Sequence of chain 1.I:
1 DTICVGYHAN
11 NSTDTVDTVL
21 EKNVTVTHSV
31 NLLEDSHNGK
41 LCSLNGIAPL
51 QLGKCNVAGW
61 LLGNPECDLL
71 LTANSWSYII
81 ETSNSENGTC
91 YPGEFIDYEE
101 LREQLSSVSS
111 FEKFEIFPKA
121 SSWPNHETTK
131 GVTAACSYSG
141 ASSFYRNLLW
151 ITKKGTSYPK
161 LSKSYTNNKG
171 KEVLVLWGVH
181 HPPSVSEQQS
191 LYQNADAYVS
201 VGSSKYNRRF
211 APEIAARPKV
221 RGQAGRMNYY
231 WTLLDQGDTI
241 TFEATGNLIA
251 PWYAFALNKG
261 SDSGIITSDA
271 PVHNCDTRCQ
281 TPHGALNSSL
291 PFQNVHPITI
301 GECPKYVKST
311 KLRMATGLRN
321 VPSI

A small-molecule ligand and the protein it binds are described below.
Small molecule (SMILES): CC(=O)N[C@H]1[C@H](O[C@H]2[C@H](O)[C@@H](NC(C)=O)CO[C@@H]2CO)O[C@H](CO)[C@@H](O[C@@H]2O[C@H](CO)[C@@H](O)[C@H](O[C@H]3O[C@H](CO)[C@@H](O)[C@H](O)[C@@H]3O)[C@@H]2O)[C@@H]1O

Binding-site contacts:
Ligand atom O7 contacts residue CYS90 of chain 1.I at 3.9 Å.
Ligand atom C7 contacts residue ASN87 of chain 1.I at 3.8 Å.
Ligand atom C8 contacts residue ASN64 of chain 1.I at 3.8 Å.
Ligand atom C3 contacts residue GLU66 of chain 1.I at 3.9 Å.
Ligand atom C7 contacts residue ARG221 of chain 1.I at 3.6 Å.
Ligand atom O3 contacts residue ARG221 of chain 1.I at 3.4 Å (salt-bridge).
Ligand atom C6 contacts residue GLU86 of chain 1.I at 4.2 Å.
Ligand atom C4 contacts residue ASN87 of chain 1.I at 4.2 Å.
Ligand atom O5 contacts residue ARG221 of chain 1.I at 4.2 Å.
Ligand atom N2 contacts residue GLU66 of chain 1.I at 2.7 Å (salt-bridge).
Ligand atom C8 contacts residue CYS90 of chain 1.I at 3.7 Å (hydrophobic).
Ligand atom C6 contacts residue ARG221 of chain 1.I at 3.7 Å.
Ligand atom C8 contacts residue ARG221 of chain 1.I at 4.2 Å.
Ligand atom C3 contacts residue ASN87 of chain 1.I at 3.8 Å.
Ligand atom C2 contacts residue GLU66 of chain 1.I at 3.4 Å.
Ligand atom C2 contacts residue ASN87 of chain 1.I at 2.4 Å.
Ligand atom C1 contacts residue GLU66 of chain 1.I at 3.3 Å.
Ligand atom C5 contacts residue ASN87 of chain 1.I at 3.6 Å.
Ligand atom O7 contacts residue ASN87 of chain 1.I at 4.3 Å.
Ligand atom O6 contacts residue GLU86 of chain 1.I at 3.6 Å (salt-bridge).
Ligand atom C5 contacts residue ARG221 of chain 1.I at 4.5 Å.
Ligand atom C8 contacts residue SER137 of chain 1.I at 4.3 Å.
Ligand atom O5 contacts residue ASN87 of chain 1.I at 2.3 Å (h-bond).
Ligand atom O7 contacts residue ARG221 of chain 1.I at 2.7 Å (salt-bridge).
Ligand atom C8 contacts residue GLU66 of chain 1.I at 3.6 Å.
Ligand atom C7 contacts residue GLU66 of chain 1.I at 3.7 Å.
Ligand atom C7 contacts residue CYS90 of chain 1.I at 4.2 Å (hydrophobic).
Ligand atom O6 contacts residue ARG221 of chain 1.I at 4.5 Å.
Ligand atom O7 contacts residue ALA135 of chain 1.I at 4.5 Å.
Ligand atom C1 contacts residue ASN87 of chain 1.I at 1.4 Å.
Ligand atom N2 contacts residue ASN87 of chain 1.I at 2.8 Å (h-bond).